Binding-site contacts:
Ligand atom P contacts residue MG1 of chain 1.O at 3.0 Å.
Ligand atom O3P contacts residue LYS97 of chain 1.D at 4.1 Å.
Ligand atom O2' contacts residue MG1 of chain 1.O at 4.2 Å.
Ligand atom O3P contacts residue MG1 of chain 1.O at 1.8 Å.
Ligand atom O2' contacts residue ILE125 of chain 1.D at 4.5 Å.
Ligand atom C1 contacts residue CYS123 of chain 1.D at 2.7 Å (hydrophobic).
Ligand atom O2P contacts residue ARG99 of chain 1.D at 3.4 Å (salt-bridge).
Ligand atom O1P contacts residue MET98 of chain 1.D at 4.1 Å.
Ligand atom C3 contacts residue ARG404 of chain 1.D at 4.1 Å.
Ligand atom O1 contacts residue THR124 of chain 1.D at 4.3 Å.
Ligand atom C3 contacts residue MG1 of chain 1.O at 4.4 Å.
Ligand atom P contacts residue ARG404 of chain 1.D at 3.9 Å.
Ligand atom C1 contacts residue GLY122 of chain 1.D at 4.3 Å.
Ligand atom O1P contacts residue ARG404 of chain 1.D at 2.9 Å (salt-bridge).
Ligand atom C1 contacts residue MG1 of chain 1.O at 3.4 Å.
Ligand atom O2P contacts residue LYS97 of chain 1.D at 4.4 Å.
Ligand atom O2' contacts residue CYS123 of chain 1.D at 3.1 Å (h-bond).
Ligand atom P contacts residue CYS123 of chain 1.D at 4.0 Å.
Ligand atom C2 contacts residue CYS123 of chain 1.D at 1.8 Å (hydrophobic).
Ligand atom C2 contacts residue ARG128 of chain 1.D at 4.4 Å.
Ligand atom O2 contacts residue MG1 of chain 1.O at 3.9 Å.
Ligand atom O2' contacts residue THR124 of chain 1.D at 2.7 Å (h-bond).
Ligand atom O1 contacts residue CYS123 of chain 1.D at 3.5 Å.
Ligand atom C2 contacts residue MG1 of chain 1.O at 4.1 Å.
Ligand atom O2 contacts residue ARG99 of chain 1.D at 3.8 Å.
Ligand atom O2 contacts residue ARG128 of chain 1.D at 4.0 Å.
Ligand atom O1P contacts residue ARG99 of chain 1.D at 3.8 Å.
Ligand atom O1 contacts residue MG1 of chain 1.O at 2.6 Å.
Ligand atom C1 contacts residue THR124 of chain 1.D at 3.6 Å.
Ligand atom O2P contacts residue MG1 of chain 1.O at 3.2 Å.
Ligand atom O2P contacts residue MET98 of chain 1.D at 4.1 Å.
Ligand atom C2 contacts residue THR124 of chain 1.D at 4.2 Å.
Ligand atom C3 contacts residue CYS123 of chain 1.D at 2.9 Å (hydrophobic).
Ligand atom O1P contacts residue MG1 of chain 1.O at 4.1 Å.
Ligand atom O3P contacts residue ARG404 of chain 1.D at 2.9 Å (salt-bridge).
Ligand atom O1 contacts residue GLY122 of chain 1.D at 3.6 Å.
Ligand atom P contacts residue ARG99 of chain 1.D at 4.2 Å.
Ligand atom O2 contacts residue CYS123 of chain 1.D at 2.4 Å (h-bond).

Sequence of chain 1.D:
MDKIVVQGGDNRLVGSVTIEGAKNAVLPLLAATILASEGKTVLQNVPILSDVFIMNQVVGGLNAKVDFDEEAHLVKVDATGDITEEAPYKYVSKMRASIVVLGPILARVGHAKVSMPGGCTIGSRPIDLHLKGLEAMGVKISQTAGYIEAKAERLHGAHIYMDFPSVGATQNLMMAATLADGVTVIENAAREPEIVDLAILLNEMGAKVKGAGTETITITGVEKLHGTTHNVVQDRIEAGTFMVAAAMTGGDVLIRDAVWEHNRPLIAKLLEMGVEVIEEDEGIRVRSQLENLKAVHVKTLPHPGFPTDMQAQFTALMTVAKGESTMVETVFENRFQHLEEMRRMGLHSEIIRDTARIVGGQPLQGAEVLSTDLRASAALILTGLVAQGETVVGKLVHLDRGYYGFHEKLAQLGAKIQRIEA

The protein below binds the small molecule below.
Small molecule (SMILES): C[C@@H](OP(=O)(O)O)C(=O)O